The protein below binds the small molecule below.
Small molecule (SMILES): CCC(N)=[NH2+]

Binding-site contacts:
Ligand atom N4 contacts residue LEU164 of chain 1.A at 3.6 Å.
Ligand atom N4 contacts residue ASP119 of chain 1.A at 3.4 Å (salt-bridge).
Ligand atom N5 contacts residue SER161 of chain 1.A at 2.8 Å (h-bond).
Ligand atom C3 contacts residue SER161 of chain 1.A at 3.2 Å.
Ligand atom C1 contacts residue CYS174 of chain 1.A at 4.2 Å (hydrophobic).
Ligand atom N4 contacts residue SER161 of chain 1.A at 2.9 Å (h-bond).
Ligand atom C1 contacts residue LEU164 of chain 1.A at 4.0 Å (hydrophobic).
Ligand atom C3 contacts residue CYS174 of chain 1.A at 4.2 Å (hydrophobic).
Ligand atom C3 contacts residue LEU164 of chain 1.A at 4.0 Å (hydrophobic).
Ligand atom N5 contacts residue LEU164 of chain 1.A at 4.4 Å.
Ligand atom N5 contacts residue CYS174 of chain 1.A at 3.6 Å.
Ligand atom N5 contacts residue ASN162 of chain 1.A at 3.3 Å (h-bond).

Sequence of chain 1.A:
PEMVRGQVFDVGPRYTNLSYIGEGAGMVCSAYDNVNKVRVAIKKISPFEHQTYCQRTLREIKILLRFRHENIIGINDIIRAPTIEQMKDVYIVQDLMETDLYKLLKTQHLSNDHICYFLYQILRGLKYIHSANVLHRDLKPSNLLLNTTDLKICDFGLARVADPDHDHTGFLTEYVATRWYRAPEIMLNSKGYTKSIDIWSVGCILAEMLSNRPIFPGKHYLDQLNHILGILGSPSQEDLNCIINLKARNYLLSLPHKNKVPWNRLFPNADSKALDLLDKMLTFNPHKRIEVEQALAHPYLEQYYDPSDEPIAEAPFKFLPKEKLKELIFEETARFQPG